Sequence of chain 1.A:
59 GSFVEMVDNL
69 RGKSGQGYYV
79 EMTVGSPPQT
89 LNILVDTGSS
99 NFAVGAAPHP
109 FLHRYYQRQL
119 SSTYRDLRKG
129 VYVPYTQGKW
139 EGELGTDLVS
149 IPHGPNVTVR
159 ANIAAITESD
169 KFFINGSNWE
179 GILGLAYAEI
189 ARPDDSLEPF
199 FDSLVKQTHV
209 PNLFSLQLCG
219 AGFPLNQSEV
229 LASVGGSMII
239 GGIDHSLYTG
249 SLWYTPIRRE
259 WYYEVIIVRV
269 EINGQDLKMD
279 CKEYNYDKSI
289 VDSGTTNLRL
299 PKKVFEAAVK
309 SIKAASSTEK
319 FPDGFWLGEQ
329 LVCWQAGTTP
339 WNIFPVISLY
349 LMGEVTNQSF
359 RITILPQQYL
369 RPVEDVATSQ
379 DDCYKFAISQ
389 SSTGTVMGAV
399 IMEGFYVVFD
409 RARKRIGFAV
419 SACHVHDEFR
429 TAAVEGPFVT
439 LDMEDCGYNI

Binding-site contacts:
Ligand atom C19 contacts residue GLY292 of chain 1.A at 3.4 Å.
Ligand atom F2 contacts residue PHE170 of chain 1.A at 3.2 Å.
Ligand atom C18 contacts residue ASP290 of chain 1.A at 3.3 Å.
Ligand atom C34 contacts residue TYR260 of chain 1.A at 3.2 Å (hydrophobic).
Ligand atom O4 contacts residue GLN135 of chain 1.A at 3.4 Å (h-bond).
Ligand atom F1 contacts residue ILE172 of chain 1.A at 3.6 Å.
Ligand atom C13 contacts residue GLY73 of chain 1.A at 3.6 Å.
Ligand atom C14 contacts residue GLY292 of chain 1.A at 3.5 Å.
Ligand atom C28 contacts residue ASP290 of chain 1.A at 3.2 Å.
Ligand atom O1 contacts residue THR134 of chain 1.A at 2.8 Å (h-bond).
Ligand atom C9 contacts residue GLY73 of chain 1.A at 3.3 Å.
Ligand atom N4 contacts residue ASP290 of chain 1.A at 2.7 Å (salt-bridge).
Ligand atom O1 contacts residue TYR133 of chain 1.A at 3.1 Å.
Ligand atom C25 contacts residue GLY292 of chain 1.A at 3.5 Å.
Ligand atom C28 contacts residue GLY96 of chain 1.A at 3.4 Å.
Ligand atom O5 contacts residue ASP94 of chain 1.A at 2.6 Å (salt-bridge).
Ligand atom C32 contacts residue ARG190 of chain 1.A at 3.5 Å.
Ligand atom C19 contacts residue ASP94 of chain 1.A at 3.5 Å.
Ligand atom F2 contacts residue GLY136 of chain 1.A at 3.2 Å.
Ligand atom C22 contacts residue PHE170 of chain 1.A at 3.6 Å (hydrophobic).
Ligand atom C33 contacts residue ARG190 of chain 1.A at 3.6 Å.
Ligand atom C17 contacts residue ASP94 of chain 1.A at 3.6 Å.
Ligand atom C16 contacts residue GLY292 of chain 1.A at 3.6 Å.
Ligand atom N1 contacts residue GLY292 of chain 1.A at 3.0 Å (h-bond).
Ligand atom C10 contacts residue GLN135 of chain 1.A at 3.6 Å.
Ligand atom C3 contacts residue GLY292 of chain 1.A at 3.5 Å.
Ligand atom O4 contacts residue THR134 of chain 1.A at 3.3 Å (h-bond).
Ligand atom F1 contacts residue TRP177 of chain 1.A at 3.3 Å.
Ligand atom C30 contacts residue TYR133 of chain 1.A at 3.5 Å (hydrophobic).
Ligand atom N4 contacts residue GLY96 of chain 1.A at 2.9 Å (h-bond).
Ligand atom C11 contacts residue GLN135 of chain 1.A at 3.6 Å.
Ligand atom C27 contacts residue GLY96 of chain 1.A at 3.6 Å.
Ligand atom C12 contacts residue GLN135 of chain 1.A at 3.5 Å.
Ligand atom F2 contacts residue GLN135 of chain 1.A at 3.5 Å.
Ligand atom C27 contacts residue TYR260 of chain 1.A at 3.6 Å (hydrophobic).
Ligand atom O5 contacts residue SER97 of chain 1.A at 3.5 Å.
Ligand atom C9 contacts residue THR294 of chain 1.A at 3.1 Å.
Ligand atom O4 contacts residue TYR133 of chain 1.A at 3.6 Å.
Ligand atom O3 contacts residue THR294 of chain 1.A at 2.9 Å (h-bond).
Ligand atom O5 contacts residue GLY96 of chain 1.A at 3.4 Å (h-bond).

The small molecule below binds the protein below.
Small molecule (SMILES): CCCN(CCC)C(=O)c1cc(C)cc(C(=O)N[C@@H](Cc2cc(F)cc(F)c2)[C@H](O)[C@H]2CN(S(=O)(=O)c3ccccc3)CCN2)c1